Sequence of chain 2.A:
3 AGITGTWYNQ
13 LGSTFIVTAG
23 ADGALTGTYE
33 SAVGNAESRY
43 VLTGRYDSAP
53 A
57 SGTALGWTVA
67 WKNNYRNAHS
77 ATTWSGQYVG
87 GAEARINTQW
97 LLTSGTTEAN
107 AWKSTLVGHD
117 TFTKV

Binding-site contacts:
Ligand atom CHX contacts residue ASN37 of chain 2.A at 2.9 Å.
Ligand atom C3' contacts residue GLY36 of chain 2.A at 3.4 Å.
Ligand atom O4' contacts residue ALA38 of chain 2.A at 3.0 Å (h-bond).
Ligand atom C5 contacts residue TRP96 of chain 2.A at 3.3 Å (hydrophobic).
Ligand atom OXT contacts residue SER33 of chain 2.A at 2.4 Å (h-bond).
Ligand atom O contacts residue TYR31 of chain 2.A at 2.5 Å (h-bond).
Ligand atom C contacts residue TYR31 of chain 2.A at 3.6 Å (hydrophobic).
Ligand atom C3' contacts residue ASN37 of chain 2.A at 3.2 Å.
Ligand atom CHV contacts residue TRP67 of chain 2.A at 3.2 Å (hydrophobic).
Ligand atom CHW contacts residue TYR42 of chain 2.A at 3.2 Å (hydrophobic).
Ligand atom O4' contacts residue GLY36 of chain 2.A at 3.3 Å.
Ligand atom CHV contacts residue ALA38 of chain 2.A at 2.5 Å (hydrophobic).
Ligand atom CHX contacts residue VAL35 of chain 2.A at 2.4 Å (hydrophobic).
Ligand atom CHX contacts residue ALA38 of chain 2.A at 2.3 Å (hydrophobic).
Ligand atom C4' contacts residue ASN37 of chain 2.A at 2.6 Å.
Ligand atom OXT contacts residue VAL35 of chain 2.A at 3.5 Å.
Ligand atom C3 contacts residue TRP80 of chain 2.A at 3.6 Å (hydrophobic).
Ligand atom CHW contacts residue ASN37 of chain 2.A at 2.7 Å.
Ligand atom C contacts residue SER15 of chain 2.A at 3.6 Å.
Ligand atom O contacts residue SER15 of chain 2.A at 2.6 Å (h-bond).
Ligand atom C5' contacts residue ASN37 of chain 2.A at 3.4 Å.
Ligand atom CHV contacts residue SER33 of chain 2.A at 2.7 Å.
Ligand atom CT3 contacts residue ASN37 of chain 2.A at 3.3 Å.
Ligand atom C3 contacts residue ASP116 of chain 2.A at 3.4 Å.
Ligand atom C6 contacts residue THR78 of chain 2.A at 3.5 Å.
Ligand atom O contacts residue ASN11 of chain 2.A at 3.3 Å (h-bond).
Ligand atom C4' contacts residue GLY36 of chain 2.A at 3.4 Å.
Ligand atom CHW contacts residue ALA38 of chain 2.A at 2.1 Å (hydrophobic).
Ligand atom C6 contacts residue TRP108 of chain 1.B at 3.4 Å (hydrophobic).
Ligand atom CHX contacts residue GLY36 of chain 2.A at 3.1 Å.
Ligand atom N1 contacts residue TRP67 of chain 2.A at 3.5 Å.
Ligand atom C3' contacts residue VAL35 of chain 2.A at 3.0 Å (hydrophobic).
Ligand atom C2' contacts residue VAL35 of chain 2.A at 2.9 Å (hydrophobic).
Ligand atom CT3 contacts residue ALA38 of chain 2.A at 2.2 Å (hydrophobic).
Ligand atom C contacts residue SER33 of chain 2.A at 3.6 Å.
Ligand atom CT3 contacts residue VAL35 of chain 2.A at 2.9 Å (hydrophobic).
Ligand atom C4 contacts residue TRP96 of chain 2.A at 3.2 Å (hydrophobic).
Ligand atom O4' contacts residue ASN37 of chain 2.A at 1.9 Å (h-bond).
Ligand atom C4 contacts residue ASP116 of chain 2.A at 3.6 Å.
Ligand atom CHV contacts residue VAL35 of chain 2.A at 2.9 Å (hydrophobic).

Sequence of chain 1.B:
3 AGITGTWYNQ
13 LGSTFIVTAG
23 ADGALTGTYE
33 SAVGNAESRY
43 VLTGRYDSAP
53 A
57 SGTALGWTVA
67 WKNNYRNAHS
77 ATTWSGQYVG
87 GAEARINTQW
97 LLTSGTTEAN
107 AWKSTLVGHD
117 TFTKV

A protein and the small-molecule ligand that binds it are described below.
Small molecule (SMILES): CC(C)(C)c1cc(/N=N/c2ccccc2C(=O)O)ccc1O